Binding-site contacts:
Ligand atom N35 contacts residue ALA200 of chain 1.B at 3.6 Å.
Ligand atom C8 contacts residue GLU94 of chain 1.B at 3.9 Å.
Ligand atom C17 contacts residue GLY228 of chain 1.B at 3.5 Å.
Ligand atom C32 contacts residue GLY228 of chain 1.B at 3.9 Å.
Ligand atom O14 contacts residue GLY228 of chain 1.B at 3.1 Å (h-bond).
Ligand atom C33 contacts residue ALA200 of chain 1.B at 3.6 Å (hydrophobic).
Ligand atom N19 contacts residue GLU202 of chain 1.B at 3.9 Å.
Ligand atom C29 contacts residue GLU202 of chain 1.B at 3.9 Å.
Ligand atom C29 contacts residue CYS201 of chain 1.B at 3.7 Å (hydrophobic).
Ligand atom C10 contacts residue GLU94 of chain 1.B at 3.8 Å.
Ligand atom C5 contacts residue TYR47 of chain 1.B at 3.8 Å (hydrophobic).
Ligand atom N35 contacts residue ASP199 of chain 1.B at 2.6 Å (salt-bridge).
Ligand atom O20 contacts residue GLU229 of chain 1.B at 3.7 Å.
Ligand atom C15 contacts residue GLY228 of chain 1.B at 3.4 Å.
Ligand atom O20 contacts residue GLY230 of chain 1.B at 2.8 Å (h-bond).
Ligand atom N30 contacts residue TRP227 of chain 1.B at 3.8 Å.
Ligand atom N35 contacts residue GLY228 of chain 1.B at 3.9 Å.
Ligand atom C33 contacts residue GLY228 of chain 1.B at 3.9 Å.
Ligand atom C31 contacts residue CYS201 of chain 1.B at 3.8 Å (hydrophobic).
Ligand atom O20 contacts residue GLY228 of chain 1.B at 3.4 Å (h-bond).
Ligand atom C31 contacts residue SER205 of chain 1.B at 3.5 Å.
Ligand atom N34 contacts residue ASP199 of chain 1.B at 2.9 Å (salt-bridge).
Ligand atom C26 contacts residue GLY230 of chain 1.B at 3.9 Å.
Ligand atom N35 contacts residue GLY230 of chain 1.B at 2.9 Å (h-bond).
Ligand atom C2 contacts residue LEU96 of chain 1.B at 3.8 Å (hydrophobic).
Ligand atom C9 contacts residue LEU96 of chain 1.B at 3.9 Å (hydrophobic).
Ligand atom C32 contacts residue TRP227 of chain 1.B at 3.6 Å (hydrophobic).
Ligand atom C3 contacts residue TRP227 of chain 1.B at 3.8 Å (hydrophobic).
Ligand atom C6 contacts residue TYR47 of chain 1.B at 3.8 Å (hydrophobic).
Ligand atom O14 contacts residue TRP227 of chain 1.B at 3.4 Å.
Ligand atom C33 contacts residue ASP199 of chain 1.B at 3.4 Å.
Ligand atom N30 contacts residue GLY228 of chain 1.B at 3.6 Å.
Ligand atom N34 contacts residue ALA200 of chain 1.B at 3.7 Å.
Ligand atom C28 contacts residue GLY228 of chain 1.B at 3.6 Å.
Ligand atom N34 contacts residue GLY238 of chain 1.B at 3.5 Å.
Ligand atom O13 contacts residue HIS43 of chain 1.B at 3.6 Å (h-bond).
Ligand atom C29 contacts residue SER205 of chain 1.B at 3.7 Å.
Ligand atom C23 contacts residue GLU202 of chain 1.B at 3.8 Å.
Ligand atom C5 contacts residue LEU96 of chain 1.B at 3.8 Å (hydrophobic).
Ligand atom C28 contacts residue GLY230 of chain 1.B at 3.3 Å.

Sequence of chain 1.B:
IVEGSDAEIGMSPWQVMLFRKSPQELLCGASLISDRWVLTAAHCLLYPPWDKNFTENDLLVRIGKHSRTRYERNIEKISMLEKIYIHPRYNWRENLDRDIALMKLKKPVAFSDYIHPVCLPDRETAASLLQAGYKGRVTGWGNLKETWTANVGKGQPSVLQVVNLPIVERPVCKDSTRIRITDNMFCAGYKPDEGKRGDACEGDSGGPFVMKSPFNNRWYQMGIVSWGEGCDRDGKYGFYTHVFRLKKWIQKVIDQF

A small-molecule ligand and the protein it binds are described below.
Small molecule (SMILES): [H]/N=C(\N)N1CCC[C@@H](CNC(=O)[C@@H](Cc2ccccc2)NS(=O)(=O)c2ccc3ccccc3c2)C1